Binding-site contacts:
Ligand atom CAM contacts residue HIS63 of chain 1.B at 3.7 Å.
Ligand atom CAN contacts residue MET161 of chain 1.B at 3.9 Å (hydrophobic).
Ligand atom OAA contacts residue ARG85 of chain 1.B at 3.6 Å.
Ligand atom OAB contacts residue SER139 of chain 1.B at 2.9 Å (h-bond).
Ligand atom CAF contacts residue SER86 of chain 1.B at 3.8 Å.
Ligand atom CAJ contacts residue ARG85 of chain 1.B at 3.6 Å.
Ligand atom CAL contacts residue ILE138 of chain 1.B at 3.8 Å (hydrophobic).
Ligand atom CAG contacts residue ARG85 of chain 1.B at 3.8 Å.
Ligand atom CLAC contacts residue LEU150 of chain 1.B at 3.7 Å.
Ligand atom CAF contacts residue ARG85 of chain 1.B at 3.6 Å.
Ligand atom CAS contacts residue SER139 of chain 1.B at 3.7 Å.
Ligand atom CAV contacts residue PHE61 of chain 1.B at 3.6 Å (hydrophobic).
Ligand atom CAX contacts residue ILE138 of chain 1.B at 3.8 Å (hydrophobic).
Ligand atom CAM contacts residue PHE61 of chain 1.B at 3.6 Å (hydrophobic).
Ligand atom CLAC contacts residue ILE78 of chain 1.B at 3.6 Å.
Ligand atom OAB contacts residue ILE138 of chain 1.B at 3.7 Å.
Ligand atom CAE contacts residue PHE61 of chain 1.B at 3.9 Å (hydrophobic).
Ligand atom CAK contacts residue ARG85 of chain 1.B at 3.8 Å.
Ligand atom CAQ contacts residue LEU137 of chain 1.B at 3.6 Å (hydrophobic).
Ligand atom CAI contacts residue HIS63 of chain 1.B at 3.6 Å.
Ligand atom CAS contacts residue ARG85 of chain 1.B at 3.7 Å.
Ligand atom CAK contacts residue LEU130 of chain 1.B at 3.7 Å (hydrophobic).
Ligand atom CAI contacts residue ILE78 of chain 1.B at 3.9 Å (hydrophobic).
Ligand atom CAU contacts residue ARG85 of chain 1.B at 3.6 Å.
Ligand atom CAE contacts residue LEU52 of chain 1.B at 3.7 Å (hydrophobic).
Ligand atom CAZ contacts residue ILE138 of chain 1.B at 3.6 Å (hydrophobic).
Ligand atom CLAC contacts residue PHE160 of chain 1.B at 3.3 Å.
Ligand atom SAR contacts residue GLY81 of chain 1.B at 3.3 Å.
Ligand atom CAE contacts residue MET145 of chain 1.B at 3.4 Å (hydrophobic).
Ligand atom NBA contacts residue ILE138 of chain 1.B at 3.5 Å.
Ligand atom CAP contacts residue ILE78 of chain 1.B at 3.9 Å (hydrophobic).
Ligand atom OAB contacts residue ARG85 of chain 1.B at 3.7 Å.
Ligand atom CLAC contacts residue MET161 of chain 1.B at 3.8 Å.
Ligand atom SAR contacts residue CYS82 of chain 1.B at 3.6 Å (h-bond).
Ligand atom CAQ contacts residue ILE138 of chain 1.B at 3.9 Å (hydrophobic).
Ligand atom CAT contacts residue CYS82 of chain 1.B at 3.9 Å (hydrophobic).
Ligand atom CAH contacts residue MET145 of chain 1.B at 3.1 Å (hydrophobic).
Ligand atom CAP contacts residue CYS82 of chain 1.B at 3.5 Å (hydrophobic).
Ligand atom CAH contacts residue ILE138 of chain 1.B at 3.6 Å (hydrophobic).
Ligand atom CAD contacts residue ARG85 of chain 1.B at 3.8 Å.

Sequence of chain 1.B:
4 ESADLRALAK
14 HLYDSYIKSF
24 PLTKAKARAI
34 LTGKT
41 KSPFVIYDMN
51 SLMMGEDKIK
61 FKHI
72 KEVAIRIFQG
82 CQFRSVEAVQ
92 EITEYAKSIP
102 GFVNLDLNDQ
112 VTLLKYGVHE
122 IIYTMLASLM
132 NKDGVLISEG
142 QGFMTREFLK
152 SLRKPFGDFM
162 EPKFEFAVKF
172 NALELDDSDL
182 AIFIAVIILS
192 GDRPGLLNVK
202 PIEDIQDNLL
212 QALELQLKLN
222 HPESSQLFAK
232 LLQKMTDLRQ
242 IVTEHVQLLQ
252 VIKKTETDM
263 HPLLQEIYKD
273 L

The protein below binds the small molecule below.
Small molecule (SMILES): O=C(O)c1c(Sc2ccccc2)c2cc(Cl)ccc2n1Cc1ccccc1